Sequence of chain 1.A:
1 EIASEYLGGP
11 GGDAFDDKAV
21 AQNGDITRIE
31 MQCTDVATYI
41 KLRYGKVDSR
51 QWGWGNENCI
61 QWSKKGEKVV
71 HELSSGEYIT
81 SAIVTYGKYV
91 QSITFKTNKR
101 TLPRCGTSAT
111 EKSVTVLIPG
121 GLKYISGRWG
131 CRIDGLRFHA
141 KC

Binding-site contacts:
Ligand atom C6 contacts residue ASP134 of chain 1.A at 3.3 Å.
Ligand atom O6 contacts residue ASP134 of chain 1.A at 2.5 Å (salt-bridge).
Ligand atom C6 contacts residue GLC1 of chain 1.E at 4.1 Å.
Ligand atom C5 contacts residue ASP134 of chain 1.A at 4.0 Å.
Ligand atom C6 contacts residue GLY130 of chain 1.A at 4.3 Å.
Ligand atom C3 contacts residue GLC1 of chain 1.E at 2.9 Å.
Ligand atom O5 contacts residue GLC1 of chain 1.E at 2.3 Å (h-bond).
Ligand atom C4 contacts residue GLY11 of chain 1.A at 4.2 Å.
Ligand atom O5 contacts residue CYS131 of chain 1.A at 2.9 Å (h-bond).
Ligand atom C4 contacts residue GLC1 of chain 1.E at 3.3 Å.
Ligand atom O6 contacts residue ARG132 of chain 1.A at 3.0 Å (salt-bridge).
Ligand atom C5 contacts residue CYS131 of chain 1.A at 3.9 Å (hydrophobic).
Ligand atom O4 contacts residue ASP134 of chain 1.A at 2.6 Å (salt-bridge).
Ligand atom C4 contacts residue GLY12 of chain 1.A at 3.4 Å.
Ligand atom O3 contacts residue GLC1 of chain 1.E at 4.3 Å.
Ligand atom O6 contacts residue TRP129 of chain 1.A at 3.8 Å.
Ligand atom C1 contacts residue CYS131 of chain 1.A at 3.9 Å (hydrophobic).
Ligand atom O3 contacts residue GLY12 of chain 1.A at 2.7 Å (h-bond).
Ligand atom O6 contacts residue CYS131 of chain 1.A at 3.0 Å (h-bond).
Ligand atom O4 contacts residue GLY11 of chain 1.A at 3.5 Å.
Ligand atom O5 contacts residue GLY130 of chain 1.A at 3.9 Å.
Ligand atom C3 contacts residue GLY12 of chain 1.A at 3.6 Å.
Ligand atom C4 contacts residue ASP134 of chain 1.A at 3.4 Å.
Ligand atom O5 contacts residue ARG132 of chain 1.A at 4.3 Å.
Ligand atom C1 contacts residue GLC1 of chain 1.E at 1.4 Å.
Ligand atom C6 contacts residue TYR89 of chain 1.A at 3.7 Å (hydrophobic).
Ligand atom C2 contacts residue GLC1 of chain 1.E at 2.5 Å.
Ligand atom C6 contacts residue CYS131 of chain 1.A at 3.7 Å (hydrophobic).
Ligand atom O6 contacts residue GLY130 of chain 1.A at 2.9 Å (h-bond).
Ligand atom O4 contacts residue TYR89 of chain 1.A at 3.6 Å.
Ligand atom C6 contacts residue ARG132 of chain 1.A at 3.5 Å.
Ligand atom C5 contacts residue GLC1 of chain 1.E at 2.7 Å.
Ligand atom O3 contacts residue GLY11 of chain 1.A at 3.9 Å.
Ligand atom O4 contacts residue GLY12 of chain 1.A at 3.4 Å (h-bond).
Ligand atom C5 contacts residue TYR89 of chain 1.A at 4.2 Å (hydrophobic).
Ligand atom O2 contacts residue GLC1 of chain 1.E at 3.0 Å (h-bond).
Ligand atom O4 contacts residue GLC1 of chain 1.E at 4.2 Å.

The protein below binds the small molecule below.
Small molecule (SMILES): OC[C@H]1O[C@H](O)[C@H](O)[C@@H](O)[C@@H]1O